The protein below binds the small molecule below.
Small molecule (SMILES): CCCCS(=N)(=O)CC[C@H](N)C(=O)O

Sequence of chain 1.E:
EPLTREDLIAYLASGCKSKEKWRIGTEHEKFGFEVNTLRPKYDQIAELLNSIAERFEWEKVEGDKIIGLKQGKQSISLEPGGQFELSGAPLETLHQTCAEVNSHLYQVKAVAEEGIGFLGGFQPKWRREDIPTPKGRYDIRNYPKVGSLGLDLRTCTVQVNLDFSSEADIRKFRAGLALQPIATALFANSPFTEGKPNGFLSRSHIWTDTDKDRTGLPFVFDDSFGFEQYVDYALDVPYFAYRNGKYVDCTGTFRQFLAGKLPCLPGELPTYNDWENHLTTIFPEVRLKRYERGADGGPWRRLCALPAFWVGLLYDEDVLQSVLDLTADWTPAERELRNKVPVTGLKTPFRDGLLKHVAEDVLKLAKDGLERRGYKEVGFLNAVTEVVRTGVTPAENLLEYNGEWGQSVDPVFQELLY

Binding-site contacts:
Ligand atom OAG contacts residue GLU42 of chain 1.E at 3.5 Å (salt-bridge).
Ligand atom CB contacts residue TRP231 of chain 1.E at 4.0 Å (hydrophobic).
Ligand atom CA contacts residue GLU42 of chain 1.E at 3.5 Å.
Ligand atom C contacts residue TRP231 of chain 1.E at 3.9 Å (hydrophobic).
Ligand atom OAG contacts residue MG1 of chain 1.Q at 2.4 Å.
Ligand atom O contacts residue GLU42 of chain 1.E at 3.8 Å.
Ligand atom CB contacts residue THR179 of chain 1.E at 3.9 Å.
Ligand atom O contacts residue ARG227 of chain 1.E at 2.9 Å (salt-bridge).
Ligand atom OXT contacts residue ARG227 of chain 1.E at 3.0 Å (salt-bridge).
Ligand atom NAA contacts residue ARG322 of chain 1.E at 2.8 Å (salt-bridge).
Ligand atom N contacts residue CYS178 of chain 1.E at 4.1 Å.
Ligand atom C contacts residue GLU42 of chain 1.E at 3.9 Å.
Ligand atom CAB contacts residue PRO95 of chain 1.E at 3.5 Å (hydrophobic).
Ligand atom CA contacts residue THR177 of chain 1.E at 3.2 Å.
Ligand atom CAC contacts residue MSE159 of chain 1.E at 3.7 Å.
Ligand atom OXT contacts residue TRP231 of chain 1.E at 3.1 Å (h-bond).
Ligand atom SAF contacts residue GLU94 of chain 1.E at 4.0 Å.
Ligand atom SAF contacts residue MG1 of chain 1.Q at 3.6 Å.
Ligand atom CB contacts residue GLU42 of chain 1.E at 3.7 Å.
Ligand atom CAC contacts residue MSE173 of chain 1.E at 3.7 Å.
Ligand atom C contacts residue THR179 of chain 1.E at 3.5 Å.
Ligand atom C contacts residue THR177 of chain 1.E at 3.4 Å.
Ligand atom OAG contacts residue GLU94 of chain 1.E at 3.8 Å.
Ligand atom CAB contacts residue TYR156 of chain 1.E at 3.7 Å (hydrophobic).
Ligand atom CAB contacts residue GLU94 of chain 1.E at 3.5 Å.
Ligand atom O contacts residue THR179 of chain 1.E at 3.2 Å (h-bond).
Ligand atom C contacts residue ARG227 of chain 1.E at 3.4 Å.
Ligand atom NAA contacts residue PHE310 of chain 1.E at 3.7 Å.
Ligand atom N contacts residue GLU42 of chain 1.E at 2.6 Å (salt-bridge).
Ligand atom CAH contacts residue MG1 of chain 1.Q at 3.9 Å.
Ligand atom OXT contacts residue THR179 of chain 1.E at 3.4 Å.
Ligand atom N contacts residue THR177 of chain 1.E at 3.1 Å (h-bond).
Ligand atom CAE contacts residue GLU94 of chain 1.E at 3.5 Å.
Ligand atom CAH contacts residue GLU94 of chain 1.E at 3.5 Å.
Ligand atom O contacts residue CYS178 of chain 1.E at 3.1 Å.
Ligand atom CAD contacts residue PHE310 of chain 1.E at 3.4 Å (hydrophobic).
Ligand atom CAH contacts residue GLU42 of chain 1.E at 3.7 Å.
Ligand atom CAC contacts residue GLU94 of chain 1.E at 3.9 Å.
Ligand atom CAB contacts residue MSE159 of chain 1.E at 3.6 Å.
Ligand atom O contacts residue THR177 of chain 1.E at 3.1 Å (h-bond).